Binding-site contacts:
Ligand atom C22 contacts residue GLU298 of chain 1.A at 2.9 Å.
Ligand atom C3 contacts residue ILE134 of chain 1.A at 4.1 Å (hydrophobic).
Ligand atom O3 contacts residue PHE130 of chain 1.A at 2.8 Å (h-bond).
Ligand atom C6 contacts residue PHE297 of chain 1.A at 4.4 Å (hydrophobic).
Ligand atom C2 contacts residue PHE130 of chain 1.A at 3.8 Å (hydrophobic).
Ligand atom C11 contacts residue LYS117 of chain 1.A at 4.1 Å.
Ligand atom C27 contacts residue ILE301 of chain 1.A at 4.0 Å (hydrophobic).
Ligand atom C2 contacts residue VAL118 of chain 1.A at 4.0 Å (hydrophobic).
Ligand atom C34 contacts residue GLU298 of chain 1.A at 3.5 Å.
Ligand atom O3 contacts residue GLY135 of chain 1.A at 3.8 Å.
Ligand atom C26 contacts residue GLU116 of chain 1.A at 3.9 Å.
Ligand atom C27 contacts residue GLU298 of chain 1.A at 3.9 Å.
Ligand atom C2 contacts residue ILE134 of chain 1.A at 4.5 Å (hydrophobic).
Ligand atom C24 contacts residue PHE100 of chain 1.A at 3.8 Å (hydrophobic).
Ligand atom O11 contacts residue LYS117 of chain 1.A at 3.4 Å (salt-bridge).
Ligand atom C3 contacts residue PHE130 of chain 1.A at 3.8 Å (hydrophobic).
Ligand atom C25 contacts residue LEU139 of chain 1.A at 3.8 Å (hydrophobic).
Ligand atom C7 contacts residue PHE297 of chain 1.A at 4.1 Å (hydrophobic).
Ligand atom C1 contacts residue PHE130 of chain 1.A at 4.0 Å (hydrophobic).
Ligand atom C5 contacts residue ILE301 of chain 1.A at 4.4 Å (hydrophobic).
Ligand atom C27 contacts residue PHE297 of chain 1.A at 4.3 Å (hydrophobic).
Ligand atom C16 contacts residue GLU298 of chain 1.A at 3.7 Å.
Ligand atom C2 contacts residue THR98 of chain 1.A at 4.2 Å.
Ligand atom C1 contacts residue VAL118 of chain 1.A at 3.9 Å (hydrophobic).
Ligand atom C12 contacts residue LYS117 of chain 1.A at 4.3 Å.
Ligand atom C23 contacts residue GLU298 of chain 1.A at 4.1 Å.
Ligand atom O11 contacts residue VAL118 of chain 1.A at 3.3 Å.
Ligand atom C19 contacts residue GLU116 of chain 1.A at 3.9 Å.
Ligand atom C11 contacts residue VAL118 of chain 1.A at 4.5 Å (hydrophobic).
Ligand atom O3 contacts residue ILE134 of chain 1.A at 4.4 Å.
Ligand atom C21 contacts residue GLU298 of chain 1.A at 3.8 Å.
Ligand atom C19 contacts residue VAL118 of chain 1.A at 4.0 Å (hydrophobic).
Ligand atom C19 contacts residue THR98 of chain 1.A at 3.8 Å.
Ligand atom C15 contacts residue GLU298 of chain 1.A at 4.3 Å.
Ligand atom C24 contacts residue THR98 of chain 1.A at 4.2 Å.
Ligand atom C3 contacts residue GLY135 of chain 1.A at 4.1 Å.
Ligand atom C25 contacts residue MET136 of chain 1.A at 3.7 Å (hydrophobic).
Ligand atom O3 contacts residue MET136 of chain 1.A at 4.4 Å.
Ligand atom C25 contacts residue GLY135 of chain 1.A at 4.4 Å.

Sequence of chain 1.A:
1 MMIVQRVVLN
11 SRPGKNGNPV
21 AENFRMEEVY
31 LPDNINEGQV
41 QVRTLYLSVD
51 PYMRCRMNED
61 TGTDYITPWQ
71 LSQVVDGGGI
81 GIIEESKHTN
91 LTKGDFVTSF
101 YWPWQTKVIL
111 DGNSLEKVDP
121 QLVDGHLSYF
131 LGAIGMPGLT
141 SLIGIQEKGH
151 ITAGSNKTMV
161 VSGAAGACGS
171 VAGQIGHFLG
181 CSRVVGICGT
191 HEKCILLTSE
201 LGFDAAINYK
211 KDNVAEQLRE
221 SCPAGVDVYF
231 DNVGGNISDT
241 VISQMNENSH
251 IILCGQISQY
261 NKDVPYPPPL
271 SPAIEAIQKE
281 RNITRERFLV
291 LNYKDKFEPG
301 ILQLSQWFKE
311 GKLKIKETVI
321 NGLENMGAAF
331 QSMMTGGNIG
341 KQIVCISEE

A protein and the small-molecule ligand that binds it are described below.
Small molecule (SMILES): CC1(C)[C@@H](O)CC[C@]2(C)[C@H]3C(=O)C=C4[C@@H]5C[C@@](C)(C(=O)O)CC[C@]5(C)CC[C@@]4(C)[C@]3(C)CC[C@@H]12